Binding-site contacts:
Ligand atom C6' contacts residue NAI1 of chain 1.N at 3.2 Å.
Ligand atom O6' contacts residue ASN225 of chain 1.A at 2.7 Å (h-bond).
Ligand atom O3A contacts residue LYS340 of chain 1.A at 3.4 Å (salt-bridge).
Ligand atom O2B contacts residue GLU166 of chain 1.A at 3.0 Å (salt-bridge).
Ligand atom C4' contacts residue LEU164 of chain 1.A at 3.3 Å (hydrophobic).
Ligand atom C4' contacts residue LYS221 of chain 1.A at 3.3 Å.
Ligand atom O6' contacts residue LYS221 of chain 1.A at 2.8 Å (salt-bridge).
Ligand atom C1' contacts residue PHE278 of chain 1.A at 3.5 Å (hydrophobic).
Ligand atom C6 contacts residue ILE232 of chain 1.A at 3.5 Å (hydrophobic).
Ligand atom O2C contacts residue ARG443 of chain 1.A at 2.9 Å (salt-bridge).
Ligand atom O2A contacts residue PHE266 of chain 1.A at 3.2 Å.
Ligand atom C4C contacts residue GLY274 of chain 1.A at 3.3 Å.
Ligand atom O4C contacts residue PHE273 of chain 1.A at 3.3 Å.
Ligand atom C6' contacts residue CYS277 of chain 1.A at 3.5 Å (hydrophobic).
Ligand atom O4' contacts residue NAI1 of chain 1.N at 3.5 Å.
Ligand atom O1A contacts residue LYS340 of chain 1.A at 2.8 Å (salt-bridge).
Ligand atom O4 contacts residue LYS268 of chain 1.A at 3.1 Å (salt-bridge).
Ligand atom O4' contacts residue GLU162 of chain 1.A at 3.5 Å (salt-bridge).
Ligand atom O3' contacts residue PHE163 of chain 1.A at 2.6 Å (h-bond).
Ligand atom O4' contacts residue LYS221 of chain 1.A at 2.9 Å (salt-bridge).
Ligand atom C3C contacts residue PHE339 of chain 1.A at 3.5 Å (hydrophobic).
Ligand atom O3' contacts residue ARG261 of chain 1.B at 3.0 Å (salt-bridge).
Ligand atom O2 contacts residue ARG443 of chain 1.A at 3.5 Å (salt-bridge).
Ligand atom O3B contacts residue ALA165 of chain 1.A at 3.5 Å.
Ligand atom O2C contacts residue PHE339 of chain 1.A at 3.3 Å (h-bond).
Ligand atom C5' contacts residue LEU164 of chain 1.A at 3.5 Å (hydrophobic).
Ligand atom O2' contacts residue ARG261 of chain 1.B at 2.8 Å (salt-bridge).
Ligand atom O3C contacts residue PHE339 of chain 1.A at 2.7 Å (h-bond).
Ligand atom O4C contacts residue ILE232 of chain 1.A at 3.2 Å.
Ligand atom O4 contacts residue PHE266 of chain 1.A at 3.4 Å.
Ligand atom O2 contacts residue SER270 of chain 1.A at 2.7 Å (h-bond).
Ligand atom O2A contacts residue PHE278 of chain 1.A at 3.4 Å.
Ligand atom O4' contacts residue PHE163 of chain 1.A at 3.1 Å.
Ligand atom O6' contacts residue CYS277 of chain 1.A at 3.3 Å.
Ligand atom O4' contacts residue LEU164 of chain 1.A at 2.7 Å (h-bond).
Ligand atom N1 contacts residue ILE232 of chain 1.A at 3.6 Å.
Ligand atom C3' contacts residue PHE163 of chain 1.A at 3.4 Å (hydrophobic).
Ligand atom O3C contacts residue GLY274 of chain 1.A at 3.0 Å (h-bond).
Ligand atom C3' contacts residue LEU164 of chain 1.A at 3.3 Å (hydrophobic).
Ligand atom N3 contacts residue LYS268 of chain 1.A at 2.8 Å (salt-bridge).

This small molecule binds to this protein.
Small molecule (SMILES): O=c1ccn([C@@H]2O[C@H](CO[P](=O)(O)O[P](=O)(O)O[C@H]3O[C@H](CO)[C@@H](O)[C@H](O)[C@H]3O)[C@@H](O)[C@H]2O)c(=O)[nH]1

Sequence of chain 1.A:
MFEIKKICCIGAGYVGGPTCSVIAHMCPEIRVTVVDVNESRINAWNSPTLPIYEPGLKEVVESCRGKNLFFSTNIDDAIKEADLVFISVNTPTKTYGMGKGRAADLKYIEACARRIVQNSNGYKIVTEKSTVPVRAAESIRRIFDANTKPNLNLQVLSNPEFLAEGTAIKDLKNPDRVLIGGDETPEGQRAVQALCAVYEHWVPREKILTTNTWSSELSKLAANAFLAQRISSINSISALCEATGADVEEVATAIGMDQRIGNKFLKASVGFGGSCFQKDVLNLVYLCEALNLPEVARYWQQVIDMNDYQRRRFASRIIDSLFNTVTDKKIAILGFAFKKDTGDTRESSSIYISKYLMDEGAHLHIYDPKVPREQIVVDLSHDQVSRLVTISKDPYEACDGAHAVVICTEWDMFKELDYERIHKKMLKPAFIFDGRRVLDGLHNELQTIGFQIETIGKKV

Sequence of chain 1.B:
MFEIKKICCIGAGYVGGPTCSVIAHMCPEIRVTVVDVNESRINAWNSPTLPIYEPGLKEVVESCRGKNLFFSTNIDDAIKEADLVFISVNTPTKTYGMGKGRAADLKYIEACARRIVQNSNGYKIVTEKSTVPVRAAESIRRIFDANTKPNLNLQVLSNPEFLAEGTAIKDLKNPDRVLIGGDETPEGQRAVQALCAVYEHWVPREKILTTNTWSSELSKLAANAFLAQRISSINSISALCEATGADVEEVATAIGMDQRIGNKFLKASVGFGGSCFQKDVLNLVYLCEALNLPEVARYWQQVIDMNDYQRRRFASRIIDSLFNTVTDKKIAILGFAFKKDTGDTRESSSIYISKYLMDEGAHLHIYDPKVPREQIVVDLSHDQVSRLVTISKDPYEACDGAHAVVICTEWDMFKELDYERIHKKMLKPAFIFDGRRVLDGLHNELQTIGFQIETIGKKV